Binding-site contacts:
Ligand atom O1 contacts residue ASP138 of chain 1.E at 3.0 Å (salt-bridge).
Ligand atom C4 contacts residue ASP141 of chain 1.E at 3.4 Å.
Ligand atom O3 contacts residue ASP138 of chain 1.E at 4.3 Å.
Ligand atom C4 contacts residue GLY15 of chain 1.E at 3.7 Å.
Ligand atom C2 contacts residue THR91 of chain 1.E at 4.0 Å.
Ligand atom C1 contacts residue ALA90 of chain 1.E at 3.7 Å (hydrophobic).
Ligand atom C3 contacts residue ASP138 of chain 1.E at 3.3 Å.
Ligand atom C5 contacts residue ASP138 of chain 1.E at 4.0 Å.
Ligand atom O6 contacts residue ASP141 of chain 1.E at 2.9 Å (salt-bridge).
Ligand atom O6 contacts residue GLY137 of chain 1.E at 3.2 Å.
Ligand atom C3 contacts residue THR91 of chain 1.E at 3.5 Å.
Ligand atom O2 contacts residue ALA90 of chain 1.E at 3.2 Å (h-bond).
Ligand atom C5 contacts residue THR91 of chain 1.E at 3.5 Å.
Ligand atom O2 contacts residue THR91 of chain 1.E at 2.8 Å (h-bond).
Ligand atom O5 contacts residue ASP138 of chain 1.E at 3.2 Å (salt-bridge).
Ligand atom O3 contacts residue THR91 of chain 1.E at 3.5 Å (h-bond).
Ligand atom O4 contacts residue THR91 of chain 1.E at 3.4 Å (h-bond).
Ligand atom O6 contacts residue LEU139 of chain 1.E at 2.9 Å (h-bond).
Ligand atom C3 contacts residue GLY15 of chain 1.E at 3.8 Å.
Ligand atom C1 contacts residue ASP138 of chain 1.E at 3.8 Å.
Ligand atom C6 contacts residue LEU89 of chain 1.E at 3.9 Å (hydrophobic).
Ligand atom C2 contacts residue ASP138 of chain 1.E at 3.5 Å.
Ligand atom O4 contacts residue GLY15 of chain 1.E at 4.0 Å.
Ligand atom O6 contacts residue ASP138 of chain 1.E at 2.6 Å (salt-bridge).
Ligand atom C4 contacts residue THR91 of chain 1.E at 3.7 Å.
Ligand atom O2 contacts residue GLY137 of chain 1.E at 3.7 Å.
Ligand atom C6 contacts residue ASP138 of chain 1.E at 3.5 Å.
Ligand atom O5 contacts residue GLY137 of chain 1.E at 3.9 Å.
Ligand atom C5 contacts residue ASP141 of chain 1.E at 4.2 Å.
Ligand atom O2 contacts residue LEU89 of chain 1.E at 4.0 Å.
Ligand atom O2 contacts residue GLY15 of chain 1.E at 3.5 Å.
Ligand atom O4 contacts residue THR93 of chain 1.E at 3.4 Å.
Ligand atom C2 contacts residue ALA90 of chain 1.E at 4.0 Å (hydrophobic).
Ligand atom O3 contacts residue GLY15 of chain 1.E at 2.9 Å (h-bond).
Ligand atom O4 contacts residue ASP141 of chain 1.E at 2.6 Å (salt-bridge).
Ligand atom O3 contacts residue GLY14 of chain 1.E at 3.4 Å.
Ligand atom O5 contacts residue ALA90 of chain 1.E at 3.5 Å.
Ligand atom O4 contacts residue GLY14 of chain 1.E at 3.9 Å.
Ligand atom C6 contacts residue ASP141 of chain 1.E at 3.7 Å.
Ligand atom C6 contacts residue LEU139 of chain 1.E at 3.7 Å (hydrophobic).

Sequence of chain 1.E:
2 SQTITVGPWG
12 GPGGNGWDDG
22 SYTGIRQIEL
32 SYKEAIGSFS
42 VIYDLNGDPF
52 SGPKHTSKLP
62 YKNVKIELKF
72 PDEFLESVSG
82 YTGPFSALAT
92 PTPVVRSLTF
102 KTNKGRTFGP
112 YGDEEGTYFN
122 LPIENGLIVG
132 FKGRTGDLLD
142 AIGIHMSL

The protein below binds the small molecule below.
Small molecule (SMILES): OC[C@H]1O[C@H](OC[C@H]2O[C@H](O)[C@@H](O)[C@@H](O[C@H]3O[C@H](CO)[C@@H](O)[C@H](O)[C@@H]3O)[C@@H]2O)[C@@H](O)[C@@H](O)[C@@H]1O